Sequence of chain 1.D:
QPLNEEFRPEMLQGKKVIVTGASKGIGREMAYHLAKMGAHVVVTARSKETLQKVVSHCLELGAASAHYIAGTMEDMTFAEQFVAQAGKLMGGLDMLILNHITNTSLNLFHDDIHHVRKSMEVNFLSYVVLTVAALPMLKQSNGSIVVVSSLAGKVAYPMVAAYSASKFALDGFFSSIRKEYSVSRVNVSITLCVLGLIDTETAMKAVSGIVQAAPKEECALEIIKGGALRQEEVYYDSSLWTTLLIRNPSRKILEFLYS

Binding-site contacts:
Ligand atom F23 contacts residue ALA220 of chain 1.D at 3.1 Å.
Ligand atom F24 contacts residue THR118 of chain 1.D at 2.9 Å.
Ligand atom O11 contacts residue ALA166 of chain 1.D at 4.1 Å.
Ligand atom C30 contacts residue ILE224 of chain 1.D at 4.1 Å (hydrophobic).
Ligand atom F24 contacts residue ALA220 of chain 1.D at 3.4 Å.
Ligand atom F23 contacts residue LEU120 of chain 1.D at 4.0 Å.
Ligand atom F25 contacts residue THR118 of chain 1.D at 4.1 Å.
Ligand atom O11 contacts residue SER164 of chain 1.D at 3.2 Å (h-bond).
Ligand atom C29 contacts residue ILE224 of chain 1.D at 4.1 Å (hydrophobic).
Ligand atom C4 contacts residue NAP1 of chain 1.K at 3.8 Å.
Ligand atom C17 contacts residue VAL174 of chain 1.D at 3.9 Å (hydrophobic).
Ligand atom C14 contacts residue LEU211 of chain 1.D at 3.8 Å (hydrophobic).
Ligand atom C21 contacts residue ALA220 of chain 1.D at 3.8 Å (hydrophobic).
Ligand atom C27 contacts residue PRO172 of chain 1.D at 4.1 Å (hydrophobic).
Ligand atom C12 contacts residue LEU211 of chain 1.D at 4.0 Å (hydrophobic).
Ligand atom C14 contacts residue GLY210 of chain 1.D at 3.6 Å.
Ligand atom O22 contacts residue ALA217 of chain 1.D at 3.7 Å.
Ligand atom C21 contacts residue THR118 of chain 1.D at 4.0 Å.
Ligand atom C31 contacts residue LEU120 of chain 1.D at 3.5 Å (hydrophobic).
Ligand atom C30 contacts residue LEU120 of chain 1.D at 3.7 Å (hydrophobic).
Ligand atom C5 contacts residue NAP1 of chain 1.K at 3.6 Å.
Ligand atom C14 contacts residue LEU209 of chain 1.D at 3.4 Å (hydrophobic).
Ligand atom C14 contacts residue LEU165 of chain 1.D at 4.0 Å (hydrophobic).
Ligand atom C13 contacts residue LEU165 of chain 1.D at 3.8 Å (hydrophobic).
Ligand atom C29 contacts residue MET173 of chain 1.D at 3.8 Å (hydrophobic).
Ligand atom O22 contacts residue THR216 of chain 1.D at 3.7 Å.
Ligand atom C16 contacts residue TYR171 of chain 1.D at 3.9 Å (hydrophobic).
Ligand atom C7 contacts residue TYR177 of chain 1.D at 3.5 Å (hydrophobic).
Ligand atom O11 contacts residue TYR177 of chain 1.D at 3.6 Å.
Ligand atom F25 contacts residue SER119 of chain 1.D at 3.9 Å.
Ligand atom C1 contacts residue ILE115 of chain 1.D at 4.1 Å (hydrophobic).
Ligand atom C17 contacts residue TYR171 of chain 1.D at 3.8 Å (hydrophobic).
Ligand atom F25 contacts residue LEU120 of chain 1.D at 3.5 Å.
Ligand atom C30 contacts residue MET173 of chain 1.D at 3.8 Å (hydrophobic).
Ligand atom C1 contacts residue THR118 of chain 1.D at 4.1 Å.
Ligand atom C9 contacts residue NAP1 of chain 1.K at 3.9 Å.
Ligand atom O11 contacts residue NAP1 of chain 1.K at 3.3 Å.
Ligand atom N28 contacts residue PRO172 of chain 1.D at 4.1 Å.
Ligand atom F24 contacts residue SER119 of chain 1.D at 3.8 Å.
Ligand atom C8 contacts residue TYR177 of chain 1.D at 3.9 Å (hydrophobic).

The small molecule below binds the protein below.
Small molecule (SMILES): C[C@](O)(c1ccc(C(=O)N(C2CCC(c3cccnc3)CC2)C2CC2)cc1)C(F)(F)F